Binding-site contacts:
Ligand atom N12 contacts residue TYR320 of chain 1.C at 3.6 Å.
Ligand atom C07 contacts residue HIS341 of chain 1.C at 3.4 Å.
Ligand atom F18 contacts residue VAL288 of chain 1.C at 3.3 Å.
Ligand atom C13 contacts residue MET314 of chain 1.C at 3.8 Å (hydrophobic).
Ligand atom C16 contacts residue PHE326 of chain 1.C at 3.8 Å (hydrophobic).
Ligand atom N03 contacts residue PHE326 of chain 1.C at 3.5 Å.
Ligand atom C15 contacts residue VAL319 of chain 1.C at 3.1 Å (hydrophobic).
Ligand atom C15 contacts residue TYR320 of chain 1.C at 3.6 Å (hydrophobic).
Ligand atom C21 contacts residue PHE326 of chain 1.C at 3.4 Å (hydrophobic).
Ligand atom C09 contacts residue ASN315 of chain 1.C at 3.6 Å.
Ligand atom CL20 contacts residue ILE329 of chain 1.C at 3.7 Å.
Ligand atom C02 contacts residue PHE326 of chain 1.C at 3.7 Å (hydrophobic).
Ligand atom CL20 contacts residue ILE292 of chain 1.C at 4.0 Å.
Ligand atom C16 contacts residue LEU322 of chain 1.C at 3.5 Å (hydrophobic).
Ligand atom C16 contacts residue VAL319 of chain 1.C at 3.7 Å (hydrophobic).
Ligand atom C14 contacts residue TYR320 of chain 1.C at 3.9 Å (hydrophobic).
Ligand atom C15 contacts residue PHE326 of chain 1.C at 4.0 Å (hydrophobic).
Ligand atom C08 contacts residue ASN315 of chain 1.C at 3.8 Å.
Ligand atom CL20 contacts residue PHE326 of chain 1.C at 3.8 Å.
Ligand atom C10 contacts residue ASN315 of chain 1.C at 3.9 Å.
Ligand atom C05 contacts residue GLU338 of chain 1.C at 4.0 Å.
Ligand atom C10 contacts residue MET314 of chain 1.C at 3.7 Å (hydrophobic).
Ligand atom C09 contacts residue LEU337 of chain 1.C at 3.8 Å (hydrophobic).
Ligand atom CL20 contacts residue VAL288 of chain 1.C at 4.0 Å.
Ligand atom C07 contacts residue GLU338 of chain 1.C at 3.4 Å.
Ligand atom C17 contacts residue PHE326 of chain 1.C at 3.6 Å (hydrophobic).
Ligand atom C13 contacts residue TYR320 of chain 1.C at 3.2 Å (hydrophobic).
Ligand atom C07 contacts residue LEU337 of chain 1.C at 4.0 Å (hydrophobic).
Ligand atom N01 contacts residue PHE326 of chain 1.C at 3.5 Å.
Ligand atom C10 contacts residue LEU337 of chain 1.C at 4.0 Å (hydrophobic).
Ligand atom C10 contacts residue TYR320 of chain 1.C at 4.0 Å (hydrophobic).
Ligand atom F18 contacts residue THR325 of chain 1.C at 3.3 Å.
Ligand atom C08 contacts residue LEU337 of chain 1.C at 3.9 Å (hydrophobic).
Ligand atom C11 contacts residue TYR320 of chain 1.C at 3.6 Å (hydrophobic).
Ligand atom C19 contacts residue PHE326 of chain 1.C at 3.5 Å (hydrophobic).
Ligand atom F18 contacts residue ILE329 of chain 1.C at 3.5 Å.
Ligand atom F18 contacts residue PHE326 of chain 1.C at 3.5 Å.
Ligand atom C09 contacts residue HIS341 of chain 1.C at 4.0 Å.
Ligand atom C15 contacts residue LEU322 of chain 1.C at 3.9 Å (hydrophobic).
Ligand atom CL20 contacts residue LEU337 of chain 1.C at 3.7 Å.

This small molecule binds to this protein.
Small molecule (SMILES): Cc1cc2nc(N)n(Cc3ccc(F)c(Cl)c3)c2cc1C

Sequence of chain 1.C:
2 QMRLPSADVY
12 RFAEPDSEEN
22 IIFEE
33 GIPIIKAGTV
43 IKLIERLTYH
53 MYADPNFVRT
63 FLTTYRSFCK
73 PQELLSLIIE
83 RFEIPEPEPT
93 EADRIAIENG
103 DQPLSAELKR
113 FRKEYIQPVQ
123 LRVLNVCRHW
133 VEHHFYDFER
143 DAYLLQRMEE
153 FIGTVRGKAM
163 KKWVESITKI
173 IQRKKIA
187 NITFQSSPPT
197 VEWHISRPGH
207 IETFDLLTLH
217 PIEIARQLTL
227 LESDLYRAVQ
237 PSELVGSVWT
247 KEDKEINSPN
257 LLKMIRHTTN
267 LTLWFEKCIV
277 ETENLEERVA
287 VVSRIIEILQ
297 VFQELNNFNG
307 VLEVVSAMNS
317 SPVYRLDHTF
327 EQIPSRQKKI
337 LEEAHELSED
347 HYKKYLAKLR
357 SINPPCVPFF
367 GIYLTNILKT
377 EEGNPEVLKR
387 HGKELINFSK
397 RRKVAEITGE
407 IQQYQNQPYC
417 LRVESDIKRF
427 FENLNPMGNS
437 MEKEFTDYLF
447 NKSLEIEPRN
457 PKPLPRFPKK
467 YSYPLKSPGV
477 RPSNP